Binding-site contacts:
Ligand atom C7 contacts residue LYS133 of chain 1.Q at 4.1 Å.
Ligand atom C6 contacts residue LYS131 of chain 1.Q at 3.6 Å.
Ligand atom C8 contacts residue GLN100 of chain 1.Q at 3.7 Å.
Ligand atom O7 contacts residue LYS133 of chain 1.Q at 3.2 Å (salt-bridge).
Ligand atom C7 contacts residue ASN122 of chain 1.Q at 3.7 Å.
Ligand atom C5 contacts residue LYS131 of chain 1.Q at 4.1 Å.
Ligand atom O7 contacts residue ASN122 of chain 1.Q at 3.9 Å.
Ligand atom C1 contacts residue ASN122 of chain 1.Q at 1.4 Å.
Ligand atom O6 contacts residue ASN122 of chain 1.Q at 4.2 Å.
Ligand atom C3 contacts residue ASN122 of chain 1.Q at 3.8 Å.
Ligand atom C2 contacts residue ASN122 of chain 1.Q at 2.5 Å.
Ligand atom O5 contacts residue LYS131 of chain 1.Q at 3.4 Å (salt-bridge).
Ligand atom C8 contacts residue SER120 of chain 1.Q at 3.4 Å.
Ligand atom C5 contacts residue ASN122 of chain 1.Q at 3.7 Å.
Ligand atom C4 contacts residue ASN122 of chain 1.Q at 4.2 Å.
Ligand atom C1 contacts residue LYS131 of chain 1.Q at 4.4 Å.
Ligand atom O6 contacts residue LYS131 of chain 1.Q at 3.9 Å.
Ligand atom N2 contacts residue PHE121 of chain 1.Q at 4.5 Å.
Ligand atom N2 contacts residue ASN122 of chain 1.Q at 3.0 Å (h-bond).
Ligand atom O5 contacts residue ASN122 of chain 1.Q at 2.4 Å (h-bond).
Ligand atom C8 contacts residue LYS133 of chain 1.Q at 4.1 Å.
Ligand atom C8 contacts residue PHE121 of chain 1.Q at 3.7 Å (hydrophobic).
Ligand atom C7 contacts residue PHE121 of chain 1.Q at 4.4 Å (hydrophobic).

Sequence of chain 1.Q:
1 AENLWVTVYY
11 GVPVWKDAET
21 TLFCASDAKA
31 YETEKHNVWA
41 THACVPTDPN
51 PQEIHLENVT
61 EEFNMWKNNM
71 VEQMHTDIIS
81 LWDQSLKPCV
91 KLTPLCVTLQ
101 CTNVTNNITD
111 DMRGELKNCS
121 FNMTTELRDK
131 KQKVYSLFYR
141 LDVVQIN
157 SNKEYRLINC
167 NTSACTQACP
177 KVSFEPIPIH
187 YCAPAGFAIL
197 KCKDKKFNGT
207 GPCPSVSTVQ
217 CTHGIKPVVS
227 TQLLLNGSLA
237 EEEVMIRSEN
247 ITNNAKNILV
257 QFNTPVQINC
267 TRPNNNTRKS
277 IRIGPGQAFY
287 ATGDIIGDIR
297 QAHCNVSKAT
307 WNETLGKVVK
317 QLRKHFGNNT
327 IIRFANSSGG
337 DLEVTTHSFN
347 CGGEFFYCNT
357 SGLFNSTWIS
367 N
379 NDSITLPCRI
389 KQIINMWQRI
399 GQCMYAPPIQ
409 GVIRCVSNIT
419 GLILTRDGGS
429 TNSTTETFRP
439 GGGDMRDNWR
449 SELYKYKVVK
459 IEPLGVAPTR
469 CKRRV

This protein binds this small molecule.
Small molecule (SMILES): CC(=O)N[C@H]1[C@H](O[C@H]2[C@H](O)[C@@H](NC(C)=O)CO[C@@H]2CO)O[C@H](CO)[C@@H](O)[C@@H]1O